Sequence of chain 1.D:
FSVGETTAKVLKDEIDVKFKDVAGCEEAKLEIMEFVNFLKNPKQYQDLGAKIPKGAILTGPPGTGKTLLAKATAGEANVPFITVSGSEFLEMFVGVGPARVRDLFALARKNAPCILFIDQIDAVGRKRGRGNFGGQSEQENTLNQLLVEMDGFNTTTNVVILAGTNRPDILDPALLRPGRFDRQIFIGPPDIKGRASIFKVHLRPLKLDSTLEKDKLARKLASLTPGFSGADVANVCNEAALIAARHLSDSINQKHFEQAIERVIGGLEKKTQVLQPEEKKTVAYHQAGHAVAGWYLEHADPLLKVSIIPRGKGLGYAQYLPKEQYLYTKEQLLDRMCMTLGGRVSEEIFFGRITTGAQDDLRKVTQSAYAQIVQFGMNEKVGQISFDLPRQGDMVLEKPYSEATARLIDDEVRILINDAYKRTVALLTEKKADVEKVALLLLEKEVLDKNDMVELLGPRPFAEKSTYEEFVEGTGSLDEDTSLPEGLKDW

Binding-site contacts:
Ligand atom CA contacts residue GLY377 of chain 1.C at 3.6 Å.
Ligand atom C contacts residue ZN1 of chain 1.P at 3.2 Å.
Ligand atom CA contacts residue TYR346 of chain 1.D at 3.5 Å (hydrophobic).
Ligand atom CA contacts residue GLY336 of chain 1.C at 3.4 Å.
Ligand atom C contacts residue GLN307 of chain 1.C at 3.9 Å.
Ligand atom C contacts residue TYR346 of chain 1.D at 3.7 Å (hydrophobic).
Ligand atom O contacts residue LYS384 of chain 1.C at 3.7 Å.
Ligand atom CB contacts residue ASP380 of chain 1.C at 3.4 Å.
Ligand atom N contacts residue GLY336 of chain 1.C at 3.5 Å (h-bond).
Ligand atom CB contacts residue GLY336 of chain 1.C at 3.4 Å.
Ligand atom CB contacts residue ILE285 of chain 1.C at 3.7 Å (hydrophobic).
Ligand atom N contacts residue LYS333 of chain 1.C at 4.0 Å.
Ligand atom O contacts residue GLN339 of chain 1.C at 3.8 Å.
Ligand atom O contacts residue TYR346 of chain 1.D at 3.9 Å.
Ligand atom N contacts residue GLN307 of chain 1.C at 3.7 Å.
Ligand atom CA contacts residue LEU335 of chain 1.C at 3.7 Å (hydrophobic).
Ligand atom N contacts residue ZN1 of chain 1.P at 3.9 Å.
Ligand atom CB contacts residue HIS310 of chain 1.C at 3.8 Å.
Ligand atom CB contacts residue HIS306 of chain 1.C at 3.6 Å.
Ligand atom O contacts residue ASP381 of chain 1.C at 3.4 Å (salt-bridge).
Ligand atom CB contacts residue GLN345 of chain 1.D at 3.9 Å.
Ligand atom N contacts residue TYR346 of chain 1.D at 3.5 Å (h-bond).
Ligand atom O contacts residue TYR340 of chain 1.C at 2.8 Å (h-bond).
Ligand atom CB contacts residue GLN307 of chain 1.C at 3.6 Å.
Ligand atom CB contacts residue TYR346 of chain 1.D at 3.8 Å (hydrophobic).
Ligand atom C contacts residue TYR340 of chain 1.C at 4.0 Å (hydrophobic).
Ligand atom O contacts residue HIS306 of chain 1.C at 3.9 Å.
Ligand atom C contacts residue GLY377 of chain 1.C at 3.7 Å.
Ligand atom O contacts residue ZN1 of chain 1.P at 2.1 Å.
Ligand atom O contacts residue ALA338 of chain 1.C at 3.3 Å (h-bond).
Ligand atom N contacts residue GLY377 of chain 1.C at 3.1 Å (h-bond).
Ligand atom O contacts residue GLY336 of chain 1.C at 4.0 Å.
Ligand atom CB contacts residue GLN339 of chain 1.C at 3.6 Å.
Ligand atom O contacts residue GLY334 of chain 1.C at 3.3 Å.
Ligand atom C contacts residue GLY336 of chain 1.C at 4.0 Å.
Ligand atom CA contacts residue LYS384 of chain 1.C at 3.8 Å.
Ligand atom C contacts residue LEU335 of chain 1.C at 3.7 Å (hydrophobic).
Ligand atom CB contacts residue LYS384 of chain 1.C at 3.6 Å.
Ligand atom O contacts residue LEU335 of chain 1.C at 2.5 Å (h-bond).
Ligand atom O contacts residue TYR337 of chain 1.C at 3.4 Å.

This small molecule binds to this protein.
Small molecule (SMILES): C[C@H](N)C(=O)N[C@@H](C)C(=O)N[C@@H](C)C(=O)N[C@@H](C)C(=O)N[C@@H](C)C(=O)N[C@@H](C)C(=O)N[C@@H](C)C(=O)N[C@@H](C)C(=O)N[C@@H](C)C=O

Sequence of chain 1.C:
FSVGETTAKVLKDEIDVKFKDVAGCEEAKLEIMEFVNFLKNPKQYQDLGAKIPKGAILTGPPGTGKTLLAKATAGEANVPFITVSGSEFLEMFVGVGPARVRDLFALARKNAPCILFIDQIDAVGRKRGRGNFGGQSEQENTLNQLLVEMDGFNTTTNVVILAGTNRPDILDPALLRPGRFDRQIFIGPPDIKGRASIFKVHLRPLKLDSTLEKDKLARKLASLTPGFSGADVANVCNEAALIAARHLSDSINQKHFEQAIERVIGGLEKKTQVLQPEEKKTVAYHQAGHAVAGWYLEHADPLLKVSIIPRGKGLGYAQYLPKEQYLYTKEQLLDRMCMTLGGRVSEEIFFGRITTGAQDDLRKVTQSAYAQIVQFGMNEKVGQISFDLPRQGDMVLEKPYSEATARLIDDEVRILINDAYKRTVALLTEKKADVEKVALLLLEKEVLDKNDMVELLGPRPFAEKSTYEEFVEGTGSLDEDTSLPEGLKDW